Sequence of chain 2.C:
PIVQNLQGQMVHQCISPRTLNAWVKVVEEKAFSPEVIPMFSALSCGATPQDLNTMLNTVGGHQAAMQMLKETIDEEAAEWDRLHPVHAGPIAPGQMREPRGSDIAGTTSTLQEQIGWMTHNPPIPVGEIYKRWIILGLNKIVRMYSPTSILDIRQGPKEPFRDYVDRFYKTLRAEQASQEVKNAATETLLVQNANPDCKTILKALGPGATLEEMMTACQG

This protein binds this small molecule.
Small molecule (SMILES): CC(C)(C#Cc1ccc(-c2ccc(Cl)c3c(NS(C)(=O)=O)nn(CC(F)(F)F)c23)c([C@H](Cc2cc(F)cc(F)c2)NC(=O)Cn2nc(C(F)(F)F)c3c2C(F)(F)[C@@H]2C[C@H]32)n1)S(C)(=O)=O

Sequence of chain 4.C:
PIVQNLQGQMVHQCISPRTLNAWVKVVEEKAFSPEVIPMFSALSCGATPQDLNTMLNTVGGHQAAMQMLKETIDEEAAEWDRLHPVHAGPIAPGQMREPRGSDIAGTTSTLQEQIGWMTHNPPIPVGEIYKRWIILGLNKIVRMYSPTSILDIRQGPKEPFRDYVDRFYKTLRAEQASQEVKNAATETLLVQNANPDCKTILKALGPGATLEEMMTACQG

Binding-site contacts:
Ligand atom N06 contacts residue ASN57 of chain 4.C at 3.1 Å (h-bond).
Ligand atom F26 contacts residue LEU69 of chain 4.C at 3.2 Å.
Ligand atom C58 contacts residue GLN50 of chain 4.C at 3.5 Å.
Ligand atom F42 contacts residue LYS70 of chain 4.C at 3.1 Å.
Ligand atom C19 contacts residue ASN57 of chain 4.C at 3.5 Å.
Ligand atom CL47 contacts residue ILE73 of chain 4.C at 3.5 Å.
Ligand atom C44 contacts residue ASN57 of chain 4.C at 3.4 Å.
Ligand atom C35 contacts residue LYS70 of chain 4.C at 3.5 Å.
Ligand atom C18 contacts residue GLN179 of chain 2.C at 3.3 Å.
Ligand atom C31 contacts residue LYS70 of chain 4.C at 3.5 Å.
Ligand atom F64 contacts residue LEU172 of chain 2.C at 3.4 Å.
Ligand atom C07 contacts residue THR107 of chain 4.C at 3.5 Å.
Ligand atom C58 contacts residue THR54 of chain 4.C at 3.4 Å.
Ligand atom O57 contacts residue ASN57 of chain 4.C at 3.1 Å (h-bond).
Ligand atom CL47 contacts residue LYS70 of chain 4.C at 3.1 Å.
Ligand atom C49 contacts residue ASP74 of chain 4.C at 3.4 Å.
Ligand atom N43 contacts residue ASN57 of chain 4.C at 2.8 Å (h-bond).
Ligand atom C11 contacts residue TYR130 of chain 4.C at 3.4 Å (hydrophobic).
Ligand atom C04 contacts residue THR107 of chain 4.C at 3.5 Å.
Ligand atom F63 contacts residue THR107 of chain 4.C at 2.8 Å.
Ligand atom CL47 contacts residue ASP74 of chain 4.C at 2.7 Å.
Ligand atom F26 contacts residue ILE73 of chain 4.C at 3.0 Å.
Ligand atom F62 contacts residue GLN179 of chain 2.C at 3.4 Å.
Ligand atom O29 contacts residue LYS70 of chain 4.C at 3.2 Å (salt-bridge).
Ligand atom C36 contacts residue GLN67 of chain 4.C at 3.3 Å.
Ligand atom F27 contacts residue MET66 of chain 4.C at 2.7 Å.
Ligand atom C39 contacts residue GLN63 of chain 4.C at 3.3 Å.
Ligand atom C08 contacts residue THR107 of chain 4.C at 3.6 Å.
Ligand atom C12 contacts residue TYR130 of chain 4.C at 3.2 Å (hydrophobic).
Ligand atom O51 contacts residue GLN179 of chain 2.C at 3.4 Å.
Ligand atom F53 contacts residue GLN179 of chain 2.C at 3.4 Å.
Ligand atom O57 contacts residue PRO38 of chain 2.C at 3.5 Å.
Ligand atom F53 contacts residue LYS182 of chain 2.C at 2.8 Å.
Ligand atom F64 contacts residue ARG173 of chain 2.C at 3.5 Å.
Ligand atom F26 contacts residue LYS70 of chain 4.C at 3.2 Å.
Ligand atom O57 contacts residue THR54 of chain 4.C at 3.5 Å.
Ligand atom C23 contacts residue MET66 of chain 4.C at 3.1 Å (hydrophobic).
Ligand atom O51 contacts residue ASN183 of chain 2.C at 3.3 Å (h-bond).
Ligand atom C45 contacts residue ASN57 of chain 4.C at 3.5 Å.
Ligand atom O59 contacts residue SER41 of chain 2.C at 3.2 Å (h-bond).